Binding-site contacts:
Ligand atom C5 contacts residue ASN240 of chain 3.A at 3.9 Å.
Ligand atom N3 contacts residue PHE197 of chain 3.A at 4.0 Å.
Ligand atom C8 contacts residue ASN240 of chain 3.A at 3.9 Å.
Ligand atom N9 contacts residue ALA114 of chain 3.A at 3.6 Å.
Ligand atom O6 contacts residue GLU198 of chain 3.A at 3.7 Å.
Ligand atom N7 contacts residue THR239 of chain 3.A at 3.7 Å.
Ligand atom O6 contacts residue GLY115 of chain 3.A at 3.7 Å.
Ligand atom N7 contacts residue GLY115 of chain 3.A at 3.3 Å (h-bond).
Ligand atom N9 contacts residue GLY115 of chain 3.A at 4.0 Å.
Ligand atom N3 contacts residue GLY215 of chain 3.A at 3.6 Å.
Ligand atom C2 contacts residue GLY215 of chain 3.A at 4.2 Å.
Ligand atom C5 contacts residue GLY115 of chain 3.A at 3.4 Å.
Ligand atom C5 contacts residue ALA114 of chain 3.A at 4.0 Å (hydrophobic).
Ligand atom C6 contacts residue PHE197 of chain 3.A at 3.9 Å (hydrophobic).
Ligand atom C6 contacts residue ASN240 of chain 3.A at 3.6 Å.
Ligand atom C8 contacts residue ALA114 of chain 3.A at 3.5 Å (hydrophobic).
Ligand atom N3 contacts residue MET216 of chain 3.A at 4.2 Å.
Ligand atom N1 contacts residue PHE197 of chain 3.A at 3.7 Å.
Ligand atom N3 contacts residue VAL214 of chain 3.A at 3.5 Å (h-bond).
Ligand atom C8 contacts residue ALA113 of chain 3.A at 4.0 Å (hydrophobic).
Ligand atom N9 contacts residue VAL214 of chain 3.A at 4.0 Å.
Ligand atom N7 contacts residue ALA114 of chain 3.A at 3.5 Å.
Ligand atom C2 contacts residue GLU198 of chain 3.A at 3.3 Å.
Ligand atom C4 contacts residue PHE197 of chain 3.A at 4.0 Å (hydrophobic).
Ligand atom C5 contacts residue VAL214 of chain 3.A at 4.0 Å (hydrophobic).
Ligand atom N1 contacts residue VAL214 of chain 3.A at 3.8 Å.
Ligand atom C8 contacts residue THR239 of chain 3.A at 3.6 Å.
Ligand atom C2 contacts residue PHE197 of chain 3.A at 3.9 Å (hydrophobic).
Ligand atom O6 contacts residue LYS241 of chain 3.A at 3.2 Å.
Ligand atom C6 contacts residue GLU198 of chain 3.A at 3.6 Å.
Ligand atom C6 contacts residue GLY115 of chain 3.A at 3.8 Å.
Ligand atom N1 contacts residue GLU198 of chain 3.A at 2.6 Å (salt-bridge).
Ligand atom N7 contacts residue ASN240 of chain 3.A at 2.9 Å (h-bond).
Ligand atom O6 contacts residue ASN240 of chain 3.A at 2.6 Å (h-bond).
Ligand atom N9 contacts residue ALA113 of chain 3.A at 3.6 Å.
Ligand atom C8 contacts residue GLY115 of chain 3.A at 3.6 Å.
Ligand atom C5 contacts residue PHE197 of chain 3.A at 3.9 Å (hydrophobic).
Ligand atom C2 contacts residue VAL214 of chain 3.A at 3.7 Å (hydrophobic).
Ligand atom C4 contacts residue GLY115 of chain 3.A at 3.8 Å.
Ligand atom C4 contacts residue VAL214 of chain 3.A at 3.5 Å (hydrophobic).

Sequence of chain 3.A:
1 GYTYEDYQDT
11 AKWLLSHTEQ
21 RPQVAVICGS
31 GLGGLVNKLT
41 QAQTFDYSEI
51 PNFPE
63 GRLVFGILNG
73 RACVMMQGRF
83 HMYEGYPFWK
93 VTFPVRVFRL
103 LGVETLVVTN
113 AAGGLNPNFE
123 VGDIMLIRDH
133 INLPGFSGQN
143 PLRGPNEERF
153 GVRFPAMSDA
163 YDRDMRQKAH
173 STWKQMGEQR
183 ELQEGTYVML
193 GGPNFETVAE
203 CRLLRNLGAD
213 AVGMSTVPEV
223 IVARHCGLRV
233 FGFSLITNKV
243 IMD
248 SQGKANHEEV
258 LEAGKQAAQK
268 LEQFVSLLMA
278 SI

This small molecule binds to this protein.
Small molecule (SMILES): O=c1[nH]cnc2nc[nH]c12